Sequence of chain 1.B:
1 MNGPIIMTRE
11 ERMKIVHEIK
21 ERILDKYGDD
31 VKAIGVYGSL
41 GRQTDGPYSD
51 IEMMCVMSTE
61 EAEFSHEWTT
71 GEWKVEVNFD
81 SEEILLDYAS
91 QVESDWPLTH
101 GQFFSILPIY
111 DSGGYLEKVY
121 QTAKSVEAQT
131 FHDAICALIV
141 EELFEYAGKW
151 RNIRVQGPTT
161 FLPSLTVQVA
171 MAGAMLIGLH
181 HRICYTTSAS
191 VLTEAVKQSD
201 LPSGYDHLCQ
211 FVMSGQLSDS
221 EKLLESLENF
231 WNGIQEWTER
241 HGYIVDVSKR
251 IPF

The protein below binds the small molecule below.
Small molecule (SMILES): NC[C@@H]1O[C@H](O[C@H]2[C@@H](O)[C@H](O[C@@H]3[C@@H](O)[C@H](N)C[C@H](N)[C@H]3O[C@H]3O[C@H](CN)[C@@H](O)[C@H](O)[C@H]3N)O[C@@H]2CO)[C@H](N)[C@@H](O)[C@@H]1O

Binding-site contacts:
Ligand atom C8 contacts residue GLU141 of chain 1.A at 3.5 Å.
Ligand atom C17 contacts residue GLN102 of chain 1.B at 4.0 Å.
Ligand atom C7 contacts residue GLU141 of chain 1.A at 3.7 Å.
Ligand atom C3 contacts residue GLU76 of chain 1.B at 3.8 Å.
Ligand atom O4 contacts residue GLU145 of chain 1.A at 3.1 Å (salt-bridge).
Ligand atom C9 contacts residue GLU67 of chain 1.B at 3.3 Å.
Ligand atom O21 contacts residue GLU63 of chain 1.B at 3.8 Å.
Ligand atom C23 contacts residue ASP80 of chain 1.B at 3.1 Å.
Ligand atom C10 contacts residue GLU76 of chain 1.B at 3.9 Å.
Ligand atom C6 contacts residue GLU145 of chain 1.A at 4.1 Å.
Ligand atom N23 contacts residue GLU63 of chain 1.B at 3.5 Å (salt-bridge).
Ligand atom O20 contacts residue TYR88 of chain 1.B at 3.4 Å.
Ligand atom C22 contacts residue ASP80 of chain 1.B at 4.1 Å.
Ligand atom C8 contacts residue GLU67 of chain 1.B at 3.5 Å.
Ligand atom C9 contacts residue GLU76 of chain 1.B at 3.6 Å.
Ligand atom O4 contacts residue GLU52 of chain 1.B at 3.3 Å (salt-bridge).
Ligand atom C17 contacts residue TYR88 of chain 1.B at 3.6 Å (hydrophobic).
Ligand atom O1 contacts residue GLU76 of chain 1.B at 3.1 Å (salt-bridge).
Ligand atom N19 contacts residue ASP80 of chain 1.B at 2.5 Å (salt-bridge).
Ligand atom C22 contacts residue TYR88 of chain 1.B at 3.6 Å (hydrophobic).
Ligand atom O3 contacts residue GLU52 of chain 1.B at 2.6 Å (salt-bridge).
Ligand atom C20 contacts residue GLU63 of chain 1.B at 3.5 Å.
Ligand atom N2 contacts residue GLU76 of chain 1.B at 3.1 Å (salt-bridge).
Ligand atom O17 contacts residue GLN102 of chain 1.B at 3.1 Å (h-bond).
Ligand atom C23 contacts residue TYR88 of chain 1.B at 3.9 Å (hydrophobic).
Ligand atom C23 contacts residue LEU85 of chain 1.B at 3.8 Å (hydrophobic).
Ligand atom N9 contacts residue GLU76 of chain 1.B at 3.2 Å (salt-bridge).
Ligand atom N19 contacts residue ASN78 of chain 1.B at 4.0 Å.
Ligand atom O3 contacts residue TYR37 of chain 1.B at 3.5 Å.
Ligand atom C19 contacts residue GLU63 of chain 1.B at 4.0 Å.
Ligand atom N9 contacts residue GLU67 of chain 1.B at 3.0 Å (salt-bridge).
Ligand atom O21 contacts residue ASP80 of chain 1.B at 2.6 Å (salt-bridge).
Ligand atom O17 contacts residue ASN78 of chain 1.B at 4.0 Å.
Ligand atom C4 contacts residue GLU52 of chain 1.B at 4.0 Å.
Ligand atom C18 contacts residue TYR88 of chain 1.B at 4.0 Å (hydrophobic).
Ligand atom N7 contacts residue GLU141 of chain 1.A at 3.0 Å (salt-bridge).
Ligand atom N2 contacts residue TYR37 of chain 1.B at 3.0 Å (h-bond).
Ligand atom C15 contacts residue TYR88 of chain 1.B at 4.0 Å (hydrophobic).
Ligand atom C21 contacts residue ASP80 of chain 1.B at 3.6 Å.
Ligand atom C3 contacts residue GLU52 of chain 1.B at 3.4 Å.

Sequence of chain 1.A:
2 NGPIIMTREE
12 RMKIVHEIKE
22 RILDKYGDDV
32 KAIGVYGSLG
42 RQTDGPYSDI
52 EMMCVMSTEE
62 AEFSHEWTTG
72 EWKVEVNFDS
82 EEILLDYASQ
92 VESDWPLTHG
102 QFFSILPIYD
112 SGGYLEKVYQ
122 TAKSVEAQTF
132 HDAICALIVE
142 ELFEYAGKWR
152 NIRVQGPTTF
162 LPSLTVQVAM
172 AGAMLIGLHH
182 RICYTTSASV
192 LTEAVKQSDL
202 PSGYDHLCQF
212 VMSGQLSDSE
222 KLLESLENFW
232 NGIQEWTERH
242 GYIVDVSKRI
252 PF